A protein and the small-molecule ligand that binds it are described below.
Small molecule (SMILES): CC(=O)N[C@@H]1[C@@H](O)[C@H](O)[C@@H](CO)O[C@H]1O

Binding-site contacts:
Ligand atom C5 contacts residue ASN322 of chain 1.E at 3.7 Å.
Ligand atom C1 contacts residue ASN322 of chain 1.E at 1.4 Å.
Ligand atom C8 contacts residue ASN322 of chain 1.E at 4.3 Å.
Ligand atom O5 contacts residue ASN322 of chain 1.E at 2.4 Å (h-bond).
Ligand atom C2 contacts residue ASN322 of chain 1.E at 2.4 Å.
Ligand atom C7 contacts residue ASN322 of chain 1.E at 3.1 Å.
Ligand atom C3 contacts residue ASN322 of chain 1.E at 3.8 Å.
Ligand atom O7 contacts residue ASN322 of chain 1.E at 2.9 Å (h-bond).
Ligand atom N2 contacts residue ASN322 of chain 1.E at 2.9 Å (h-bond).
Ligand atom C4 contacts residue ASN322 of chain 1.E at 4.2 Å.

Sequence of chain 1.E:
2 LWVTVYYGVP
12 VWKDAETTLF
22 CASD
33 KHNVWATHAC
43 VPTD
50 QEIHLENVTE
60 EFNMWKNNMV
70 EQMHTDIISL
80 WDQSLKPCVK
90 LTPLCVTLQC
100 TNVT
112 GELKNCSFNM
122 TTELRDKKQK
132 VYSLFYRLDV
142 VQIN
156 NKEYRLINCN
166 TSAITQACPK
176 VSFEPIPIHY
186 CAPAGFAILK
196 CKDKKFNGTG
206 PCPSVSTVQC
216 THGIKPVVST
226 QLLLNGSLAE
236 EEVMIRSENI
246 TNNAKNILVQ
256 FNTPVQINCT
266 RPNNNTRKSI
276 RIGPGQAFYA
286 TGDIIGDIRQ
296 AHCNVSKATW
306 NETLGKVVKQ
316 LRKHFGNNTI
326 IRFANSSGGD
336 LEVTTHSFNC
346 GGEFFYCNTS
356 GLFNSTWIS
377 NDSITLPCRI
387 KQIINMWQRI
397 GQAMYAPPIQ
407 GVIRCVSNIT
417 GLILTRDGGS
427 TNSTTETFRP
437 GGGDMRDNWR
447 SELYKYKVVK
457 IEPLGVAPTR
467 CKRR